The protein below binds the small molecule below.
Small molecule (SMILES): CC(=O)N[C@@H]1[C@@H](O)[C@H](O)[C@@H](CO)O[C@H]1O

Binding-site contacts:
Ligand atom C3 contacts residue ASN53 of chain 1.B at 3.8 Å.
Ligand atom C7 contacts residue ASN53 of chain 1.B at 3.5 Å.
Ligand atom O7 contacts residue LEU46 of chain 1.B at 4.4 Å.
Ligand atom C1 contacts residue ASN53 of chain 1.B at 1.4 Å.
Ligand atom C5 contacts residue ASN53 of chain 1.B at 3.5 Å.
Ligand atom C7 contacts residue LEU46 of chain 1.B at 4.0 Å (hydrophobic).
Ligand atom C8 contacts residue LEU46 of chain 1.B at 3.9 Å (hydrophobic).
Ligand atom C4 contacts residue ASN53 of chain 1.B at 4.2 Å.
Ligand atom C8 contacts residue PRO48 of chain 1.B at 4.0 Å (hydrophobic).
Ligand atom O5 contacts residue ASN53 of chain 1.B at 2.2 Å (h-bond).
Ligand atom O7 contacts residue ASN53 of chain 1.B at 3.3 Å (h-bond).
Ligand atom N2 contacts residue ASN53 of chain 1.B at 3.1 Å (h-bond).
Ligand atom C2 contacts residue ASN53 of chain 1.B at 2.6 Å.
Ligand atom C8 contacts residue TRP92 of chain 1.B at 4.3 Å (hydrophobic).
Ligand atom N2 contacts residue LEU46 of chain 1.B at 4.2 Å.
Ligand atom C1 contacts residue LEU46 of chain 1.B at 4.4 Å (hydrophobic).

Sequence of chain 1.B:
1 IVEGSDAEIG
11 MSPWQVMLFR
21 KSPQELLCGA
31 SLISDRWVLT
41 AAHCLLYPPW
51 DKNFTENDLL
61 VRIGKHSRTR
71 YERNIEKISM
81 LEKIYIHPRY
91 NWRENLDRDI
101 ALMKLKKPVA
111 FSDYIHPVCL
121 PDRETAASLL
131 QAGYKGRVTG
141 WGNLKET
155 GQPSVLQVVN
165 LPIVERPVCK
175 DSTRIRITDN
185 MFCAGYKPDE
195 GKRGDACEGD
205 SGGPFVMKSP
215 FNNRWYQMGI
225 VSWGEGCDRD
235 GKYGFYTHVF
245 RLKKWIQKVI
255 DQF